Sequence of chain 1.B:
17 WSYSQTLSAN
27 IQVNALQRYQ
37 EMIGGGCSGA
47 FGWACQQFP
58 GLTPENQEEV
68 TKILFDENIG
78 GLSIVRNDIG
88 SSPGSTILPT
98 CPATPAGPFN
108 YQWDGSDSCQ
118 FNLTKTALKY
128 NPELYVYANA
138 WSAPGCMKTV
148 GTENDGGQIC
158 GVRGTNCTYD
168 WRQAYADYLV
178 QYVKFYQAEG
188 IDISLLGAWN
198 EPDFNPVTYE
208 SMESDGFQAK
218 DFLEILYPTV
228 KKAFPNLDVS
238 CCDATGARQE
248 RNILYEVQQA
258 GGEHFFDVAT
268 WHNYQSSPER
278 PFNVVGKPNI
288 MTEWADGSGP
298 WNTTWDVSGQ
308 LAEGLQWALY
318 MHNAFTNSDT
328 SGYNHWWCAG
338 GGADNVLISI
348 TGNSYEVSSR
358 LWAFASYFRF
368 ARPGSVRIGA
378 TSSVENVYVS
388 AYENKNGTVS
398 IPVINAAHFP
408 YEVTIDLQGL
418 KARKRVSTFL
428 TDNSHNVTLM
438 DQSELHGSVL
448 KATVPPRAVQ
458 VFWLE

Binding-site contacts:
Ligand atom C2 contacts residue ASN299 of chain 1.B at 2.5 Å.
Ligand atom C1 contacts residue THR300 of chain 1.B at 3.9 Å.
Ligand atom O5 contacts residue THR300 of chain 1.B at 3.2 Å (h-bond).
Ligand atom O7 contacts residue MAN5 of chain 1.I at 3.6 Å.
Ligand atom N2 contacts residue ASN299 of chain 1.B at 3.0 Å (h-bond).
Ligand atom C2 contacts residue MAN4 of chain 1.I at 4.0 Å.
Ligand atom N2 contacts residue MAN4 of chain 1.I at 3.8 Å.
Ligand atom O3 contacts residue MAN4 of chain 1.I at 2.4 Å (h-bond).
Ligand atom C2 contacts residue THR301 of chain 1.B at 3.7 Å.
Ligand atom C7 contacts residue ASN299 of chain 1.B at 3.3 Å.
Ligand atom C4 contacts residue MAN5 of chain 1.I at 3.4 Å.
Ligand atom O5 contacts residue ASN299 of chain 1.B at 2.2 Å (h-bond).
Ligand atom C3 contacts residue MAN4 of chain 1.I at 3.7 Å.
Ligand atom C3 contacts residue ASN299 of chain 1.B at 3.8 Å.
Ligand atom O7 contacts residue SER305 of chain 1.B at 2.6 Å (h-bond).
Ligand atom C6 contacts residue THR300 of chain 1.B at 3.5 Å.
Ligand atom O7 contacts residue MAN4 of chain 1.I at 3.3 Å.
Ligand atom O6 contacts residue THR300 of chain 1.B at 2.8 Å (h-bond).
Ligand atom C8 contacts residue NAG2 of chain 1.I at 3.6 Å.
Ligand atom C2 contacts residue MAN5 of chain 1.I at 4.0 Å.
Ligand atom C5 contacts residue THR300 of chain 1.B at 4.1 Å.
Ligand atom C6 contacts residue THR301 of chain 1.B at 4.2 Å.
Ligand atom C5 contacts residue ASN299 of chain 1.B at 3.6 Å.
Ligand atom C1 contacts residue THR301 of chain 1.B at 3.5 Å.
Ligand atom C8 contacts residue SER305 of chain 1.B at 3.6 Å.
Ligand atom O7 contacts residue BMA3 of chain 1.I at 4.1 Å.
Ligand atom O5 contacts residue THR301 of chain 1.B at 3.5 Å.
Ligand atom O6 contacts residue ASN299 of chain 1.B at 4.0 Å.
Ligand atom C5 contacts residue MAN5 of chain 1.I at 3.9 Å.
Ligand atom C7 contacts residue MAN4 of chain 1.I at 3.6 Å.
Ligand atom O7 contacts residue ASN299 of chain 1.B at 3.2 Å (h-bond).
Ligand atom O3 contacts residue MAN5 of chain 1.I at 3.9 Å.
Ligand atom C7 contacts residue SER305 of chain 1.B at 3.4 Å.
Ligand atom C1 contacts residue ASN299 of chain 1.B at 1.4 Å.
Ligand atom C8 contacts residue GLN307 of chain 1.B at 3.6 Å.
Ligand atom O7 contacts residue GLU310 of chain 1.B at 3.5 Å (salt-bridge).
Ligand atom C6 contacts residue MAN5 of chain 1.I at 3.9 Å.
Ligand atom C3 contacts residue MAN5 of chain 1.I at 4.1 Å.
Ligand atom O5 contacts residue MAN5 of chain 1.I at 3.7 Å.
Ligand atom O7 contacts residue THR301 of chain 1.B at 3.4 Å (h-bond).

The protein below binds the small molecule below.
Small molecule (SMILES): CC(=O)N[C@H]1[C@H](O[C@H]2[C@H](O)[C@@H](NC(C)=O)CO[C@@H]2CO)O[C@H](CO)[C@@H](O)[C@@H]1O